Binding-site contacts:
Ligand atom C4 contacts residue ASN657 of chain 1.A at 4.2 Å.
Ligand atom C8 contacts residue ASN657 of chain 1.A at 4.5 Å.
Ligand atom C1 contacts residue ASN657 of chain 1.A at 1.4 Å.
Ligand atom O5 contacts residue ASN657 of chain 1.A at 2.4 Å (h-bond).
Ligand atom O7 contacts residue ASN657 of chain 1.A at 3.1 Å (h-bond).
Ligand atom C5 contacts residue ASN657 of chain 1.A at 3.7 Å.
Ligand atom C7 contacts residue ASN657 of chain 1.A at 3.2 Å.
Ligand atom N2 contacts residue ASN657 of chain 1.A at 2.9 Å (h-bond).
Ligand atom C3 contacts residue ASN657 of chain 1.A at 3.7 Å.
Ligand atom C2 contacts residue ASN657 of chain 1.A at 2.4 Å.

Sequence of chain 1.A:
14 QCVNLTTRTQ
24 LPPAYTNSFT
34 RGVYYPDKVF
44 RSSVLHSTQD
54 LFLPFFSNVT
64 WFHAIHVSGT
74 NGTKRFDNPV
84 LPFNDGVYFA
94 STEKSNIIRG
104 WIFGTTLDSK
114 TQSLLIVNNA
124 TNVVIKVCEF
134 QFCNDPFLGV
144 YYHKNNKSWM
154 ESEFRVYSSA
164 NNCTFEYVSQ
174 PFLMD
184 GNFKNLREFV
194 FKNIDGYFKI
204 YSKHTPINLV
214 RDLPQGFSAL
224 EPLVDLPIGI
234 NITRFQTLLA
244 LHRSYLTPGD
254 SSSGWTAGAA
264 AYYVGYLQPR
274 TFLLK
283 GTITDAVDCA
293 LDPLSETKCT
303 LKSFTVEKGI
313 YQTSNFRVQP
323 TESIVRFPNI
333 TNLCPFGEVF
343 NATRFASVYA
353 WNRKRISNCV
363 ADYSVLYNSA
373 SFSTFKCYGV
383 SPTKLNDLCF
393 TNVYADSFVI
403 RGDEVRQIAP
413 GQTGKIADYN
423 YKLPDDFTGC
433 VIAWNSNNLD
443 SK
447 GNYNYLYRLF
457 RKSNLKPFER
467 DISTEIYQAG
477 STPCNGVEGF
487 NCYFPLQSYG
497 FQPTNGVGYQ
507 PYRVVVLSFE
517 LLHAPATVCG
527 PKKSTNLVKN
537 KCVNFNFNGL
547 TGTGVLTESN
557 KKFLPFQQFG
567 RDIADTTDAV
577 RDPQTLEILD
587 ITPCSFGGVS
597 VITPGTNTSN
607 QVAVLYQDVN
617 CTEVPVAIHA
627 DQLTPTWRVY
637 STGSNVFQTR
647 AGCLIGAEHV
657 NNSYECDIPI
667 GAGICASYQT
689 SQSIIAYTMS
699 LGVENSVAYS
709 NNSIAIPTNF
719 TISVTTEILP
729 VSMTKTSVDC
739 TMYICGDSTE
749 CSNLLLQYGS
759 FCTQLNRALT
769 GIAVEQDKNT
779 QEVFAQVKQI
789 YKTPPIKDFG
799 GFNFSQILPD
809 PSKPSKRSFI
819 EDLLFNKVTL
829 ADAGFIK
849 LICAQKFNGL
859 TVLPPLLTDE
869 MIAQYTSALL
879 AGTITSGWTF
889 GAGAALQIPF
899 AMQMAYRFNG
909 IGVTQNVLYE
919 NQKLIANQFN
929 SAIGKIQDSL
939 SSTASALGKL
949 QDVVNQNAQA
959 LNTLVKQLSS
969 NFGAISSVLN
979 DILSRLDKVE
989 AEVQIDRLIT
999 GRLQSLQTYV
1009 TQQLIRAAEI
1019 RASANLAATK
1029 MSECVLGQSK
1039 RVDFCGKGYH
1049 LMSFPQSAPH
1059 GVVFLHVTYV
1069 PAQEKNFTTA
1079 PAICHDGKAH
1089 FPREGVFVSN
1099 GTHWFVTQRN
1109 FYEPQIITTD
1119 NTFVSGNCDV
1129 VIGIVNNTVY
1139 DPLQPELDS

The protein below binds the small molecule below.
Small molecule (SMILES): CC(=O)N[C@@H]1[C@@H](O)[C@H](O)[C@@H](CO)O[C@H]1O